Binding-site contacts:
Ligand atom C8 contacts residue PRO305 of chain 24.E at 2.9 Å (hydrophobic).
Ligand atom C2 contacts residue ASN307 of chain 24.E at 2.5 Å.
Ligand atom C8 contacts residue ASN307 of chain 24.E at 4.5 Å.
Ligand atom C3 contacts residue ASN307 of chain 24.E at 3.8 Å.
Ligand atom C8 contacts residue ILE306 of chain 24.E at 3.7 Å (hydrophobic).
Ligand atom C7 contacts residue PRO305 of chain 24.E at 4.3 Å (hydrophobic).
Ligand atom C5 contacts residue ASN307 of chain 24.E at 3.6 Å.
Ligand atom N2 contacts residue ASN307 of chain 24.E at 3.0 Å (h-bond).
Ligand atom O5 contacts residue ASN307 of chain 24.E at 2.3 Å (h-bond).
Ligand atom C4 contacts residue ASN307 of chain 24.E at 4.2 Å.
Ligand atom O6 contacts residue GLN328 of chain 24.E at 4.3 Å.
Ligand atom C7 contacts residue ASN307 of chain 24.E at 4.1 Å.
Ligand atom C1 contacts residue ASN307 of chain 24.E at 1.4 Å.

A protein and the small-molecule ligand that binds it are described below.
Small molecule (SMILES): CC(=O)N[C@H]1[C@H](O[C@H]2[C@H](O)[C@@H](NC(C)=O)CO[C@@H]2CO[C@@H]2O[C@@H](C)[C@@H](O)[C@@H](O)[C@@H]2O)O[C@H](CO)[C@@H](O[C@@H]2O[C@H](CO)[C@@H](O)[C@H](O)[C@@H]2O)[C@@H]1O

Sequence of chain 24.E:
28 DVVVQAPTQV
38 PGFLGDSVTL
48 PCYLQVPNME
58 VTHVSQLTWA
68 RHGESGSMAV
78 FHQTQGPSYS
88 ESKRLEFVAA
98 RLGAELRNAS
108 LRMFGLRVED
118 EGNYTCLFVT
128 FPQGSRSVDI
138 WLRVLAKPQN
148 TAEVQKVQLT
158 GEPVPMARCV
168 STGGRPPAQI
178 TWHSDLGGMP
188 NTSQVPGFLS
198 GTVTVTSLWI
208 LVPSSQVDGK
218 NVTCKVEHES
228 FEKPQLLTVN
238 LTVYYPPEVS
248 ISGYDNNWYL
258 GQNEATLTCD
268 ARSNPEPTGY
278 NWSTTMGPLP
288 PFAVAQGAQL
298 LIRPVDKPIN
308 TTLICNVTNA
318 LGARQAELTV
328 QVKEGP